Sequence of chain 1.C:
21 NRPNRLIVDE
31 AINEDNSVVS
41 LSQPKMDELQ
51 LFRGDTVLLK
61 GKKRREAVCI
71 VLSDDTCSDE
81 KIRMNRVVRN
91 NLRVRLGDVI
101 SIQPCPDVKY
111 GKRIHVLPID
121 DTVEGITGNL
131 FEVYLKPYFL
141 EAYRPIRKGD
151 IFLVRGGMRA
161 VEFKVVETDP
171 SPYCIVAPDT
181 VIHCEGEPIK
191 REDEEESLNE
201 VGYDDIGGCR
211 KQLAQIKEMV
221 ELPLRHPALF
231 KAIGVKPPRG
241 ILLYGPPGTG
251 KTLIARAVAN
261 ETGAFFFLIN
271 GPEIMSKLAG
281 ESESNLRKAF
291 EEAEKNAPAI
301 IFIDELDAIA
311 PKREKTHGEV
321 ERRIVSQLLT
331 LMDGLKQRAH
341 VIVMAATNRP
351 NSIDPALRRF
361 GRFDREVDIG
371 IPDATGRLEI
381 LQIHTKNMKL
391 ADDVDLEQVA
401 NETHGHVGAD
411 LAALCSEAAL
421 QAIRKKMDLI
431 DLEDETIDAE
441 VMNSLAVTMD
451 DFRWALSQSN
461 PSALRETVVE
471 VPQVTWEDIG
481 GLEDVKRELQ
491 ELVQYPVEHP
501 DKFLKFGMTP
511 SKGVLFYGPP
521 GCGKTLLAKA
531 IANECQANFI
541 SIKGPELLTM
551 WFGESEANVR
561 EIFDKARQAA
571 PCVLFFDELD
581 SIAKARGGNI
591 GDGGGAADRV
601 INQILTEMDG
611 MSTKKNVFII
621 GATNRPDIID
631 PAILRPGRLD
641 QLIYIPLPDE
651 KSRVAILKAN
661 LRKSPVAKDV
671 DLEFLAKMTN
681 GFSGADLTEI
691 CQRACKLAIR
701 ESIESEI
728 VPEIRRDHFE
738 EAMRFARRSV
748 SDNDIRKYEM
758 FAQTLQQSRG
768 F

Binding-site contacts:
Ligand atom O2A contacts residue LYS524 of chain 1.C at 3.6 Å (salt-bridge).
Ligand atom S1G contacts residue ASN624 of chain 1.C at 2.8 Å (h-bond).
Ligand atom C8 contacts residue GLY521 of chain 1.C at 3.2 Å.
Ligand atom O2G contacts residue GLY521 of chain 1.C at 2.8 Å.
Ligand atom PG contacts residue MG1 of chain 1.O at 3.5 Å.
Ligand atom C2 contacts residue ASP478 of chain 1.C at 3.7 Å.
Ligand atom O3G contacts residue ARG766 of chain 1.B at 3.5 Å (salt-bridge).
Ligand atom PB contacts residue MG1 of chain 1.O at 3.5 Å.
Ligand atom O2B contacts residue LYS524 of chain 1.C at 3.5 Å (salt-bridge).
Ligand atom O3G contacts residue MG1 of chain 1.O at 3.4 Å.
Ligand atom N9 contacts residue GLY684 of chain 1.C at 3.7 Å.
Ligand atom O1B contacts residue THR525 of chain 1.C at 3.1 Å (h-bond).
Ligand atom S1G contacts residue GLY521 of chain 1.C at 3.6 Å.
Ligand atom O2B contacts residue CYS522 of chain 1.C at 3.3 Å (h-bond).
Ligand atom C8 contacts residue GLY684 of chain 1.C at 3.4 Å.
Ligand atom N1 contacts residue ILE479 of chain 1.C at 3.4 Å.
Ligand atom N7 contacts residue GLY523 of chain 1.C at 3.5 Å (h-bond).
Ligand atom O3A contacts residue LYS524 of chain 1.C at 3.5 Å (salt-bridge).
Ligand atom O1A contacts residue THR525 of chain 1.C at 2.8 Å (h-bond).
Ligand atom O3G contacts residue ARG635 of chain 1.B at 3.0 Å.
Ligand atom N7 contacts residue CYS522 of chain 1.C at 3.6 Å.
Ligand atom O2A contacts residue GLY523 of chain 1.C at 3.0 Å.
Ligand atom O2' contacts residue THR688 of chain 1.C at 3.0 Å (h-bond).
Ligand atom PG contacts residue ARG766 of chain 1.B at 3.7 Å.
Ligand atom C8 contacts residue ALA685 of chain 1.C at 3.5 Å (hydrophobic).
Ligand atom N1 contacts residue GLY480 of chain 1.C at 3.2 Å (h-bond).
Ligand atom C4 contacts residue LEU526 of chain 1.C at 3.6 Å (hydrophobic).
Ligand atom O2B contacts residue PRO520 of chain 1.C at 3.5 Å.
Ligand atom O2A contacts residue LEU526 of chain 1.C at 3.2 Å.
Ligand atom N3 contacts residue LEU526 of chain 1.C at 3.5 Å.
Ligand atom O3B contacts residue MG1 of chain 1.O at 2.5 Å.
Ligand atom O3A contacts residue GLY523 of chain 1.C at 3.1 Å (h-bond).
Ligand atom O1A contacts residue MG1 of chain 1.O at 2.6 Å.
Ligand atom O1B contacts residue MG1 of chain 1.O at 3.4 Å.
Ligand atom O1B contacts residue LYS524 of chain 1.C at 3.2 Å.
Ligand atom O2B contacts residue GLY521 of chain 1.C at 2.4 Å (h-bond).
Ligand atom N6 contacts residue GLY480 of chain 1.C at 3.0 Å (h-bond).
Ligand atom S1G contacts residue ARG766 of chain 1.B at 2.9 Å (salt-bridge).
Ligand atom O2A contacts residue THR525 of chain 1.C at 3.5 Å (h-bond).
Ligand atom O4' contacts residue ALA685 of chain 1.C at 3.5 Å.

The protein below binds the small molecule below.
Small molecule (SMILES): Nc1ncnc2c1ncn2[C@@H]1O[C@H](COP(=O)(O)OP(=O)(O)OP(O)(O)=S)[C@@H](O)[C@H]1O

Sequence of chain 1.B:
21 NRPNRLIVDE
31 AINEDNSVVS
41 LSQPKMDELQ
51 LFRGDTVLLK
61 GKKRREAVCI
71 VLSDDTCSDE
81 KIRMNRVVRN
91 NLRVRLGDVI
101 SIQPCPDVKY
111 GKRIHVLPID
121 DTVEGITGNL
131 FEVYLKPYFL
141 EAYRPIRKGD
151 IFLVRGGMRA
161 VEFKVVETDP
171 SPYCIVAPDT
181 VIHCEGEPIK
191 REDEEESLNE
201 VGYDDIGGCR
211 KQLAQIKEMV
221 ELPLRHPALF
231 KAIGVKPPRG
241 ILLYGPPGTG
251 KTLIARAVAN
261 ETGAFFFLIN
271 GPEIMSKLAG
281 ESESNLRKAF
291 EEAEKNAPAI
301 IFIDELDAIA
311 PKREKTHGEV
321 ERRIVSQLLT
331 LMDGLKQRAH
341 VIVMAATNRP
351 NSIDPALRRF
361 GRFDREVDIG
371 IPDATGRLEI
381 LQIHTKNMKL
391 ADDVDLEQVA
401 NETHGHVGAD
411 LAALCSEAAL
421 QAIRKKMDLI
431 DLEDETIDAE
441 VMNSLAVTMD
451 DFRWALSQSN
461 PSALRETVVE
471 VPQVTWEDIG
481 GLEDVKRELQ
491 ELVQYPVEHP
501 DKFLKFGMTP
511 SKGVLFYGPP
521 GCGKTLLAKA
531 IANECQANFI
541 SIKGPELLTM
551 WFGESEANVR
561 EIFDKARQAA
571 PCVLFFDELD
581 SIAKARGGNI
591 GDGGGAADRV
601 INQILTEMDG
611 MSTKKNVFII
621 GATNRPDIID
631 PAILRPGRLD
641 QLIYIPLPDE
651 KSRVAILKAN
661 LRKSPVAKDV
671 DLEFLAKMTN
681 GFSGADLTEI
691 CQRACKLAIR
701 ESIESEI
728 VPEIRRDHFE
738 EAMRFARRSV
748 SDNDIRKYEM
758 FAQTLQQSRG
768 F